The small molecule below binds the protein below.
Small molecule (SMILES): NC(=O)CC[C@@H](N)C(=O)O

Sequence of chain 1.A:
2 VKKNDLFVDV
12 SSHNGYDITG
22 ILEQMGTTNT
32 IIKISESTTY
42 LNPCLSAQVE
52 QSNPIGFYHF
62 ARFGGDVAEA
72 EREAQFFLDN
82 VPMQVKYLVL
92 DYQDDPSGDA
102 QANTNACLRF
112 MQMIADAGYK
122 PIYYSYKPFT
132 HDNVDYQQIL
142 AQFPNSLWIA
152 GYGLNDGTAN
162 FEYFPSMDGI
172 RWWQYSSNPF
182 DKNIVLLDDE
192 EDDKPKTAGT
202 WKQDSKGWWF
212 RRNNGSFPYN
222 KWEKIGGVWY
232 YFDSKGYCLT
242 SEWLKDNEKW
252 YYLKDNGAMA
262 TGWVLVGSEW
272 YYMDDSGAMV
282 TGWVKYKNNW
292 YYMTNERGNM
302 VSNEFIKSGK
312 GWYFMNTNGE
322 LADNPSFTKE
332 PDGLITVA

Binding-site contacts:
Ligand atom C contacts residue MUB1 of chain 1.B at 4.2 Å.
Ligand atom N contacts residue ALA1 of chain 1.D at 1.3 Å.
Ligand atom CA contacts residue ALA1 of chain 1.D at 2.4 Å (hydrophobic).
Ligand atom CG contacts residue GLY154 of chain 1.A at 3.9 Å.
Ligand atom CB contacts residue ALA1 of chain 1.D at 3.6 Å (hydrophobic).
Ligand atom C contacts residue TYR164 of chain 1.A at 4.2 Å (hydrophobic).
Ligand atom OXT contacts residue ALA1 of chain 1.D at 4.0 Å.
Ligand atom OE1 contacts residue GLY154 of chain 1.A at 4.5 Å.
Ligand atom CA contacts residue GLY154 of chain 1.A at 3.7 Å.
Ligand atom O contacts residue TYR164 of chain 1.A at 3.1 Å.
Ligand atom OXT contacts residue MUB1 of chain 1.B at 3.9 Å.
Ligand atom O contacts residue ALA1 of chain 1.D at 3.8 Å.
Ligand atom O contacts residue GLY154 of chain 1.A at 3.6 Å.
Ligand atom O contacts residue MUB1 of chain 1.B at 4.5 Å.
Ligand atom N contacts residue MUB1 of chain 1.B at 4.1 Å.
Ligand atom C contacts residue GLY154 of chain 1.A at 4.4 Å.
Ligand atom C contacts residue ALA1 of chain 1.D at 3.3 Å (hydrophobic).
Ligand atom CB contacts residue GLY154 of chain 1.A at 3.7 Å.
Ligand atom CG contacts residue ALA1 of chain 1.D at 3.8 Å (hydrophobic).
Ligand atom N contacts residue GLY154 of chain 1.A at 2.8 Å (h-bond).
Ligand atom OE1 contacts residue LEU155 of chain 1.A at 4.4 Å.